This small molecule binds to this protein.
Small molecule (SMILES): Nc1ccn([C@@H]2O[C@H](CO)[C@@H](O[P](=O)(O)OC[C@H]3O[C@@H](n4ccc(N)nc4=O)[C@H](O)[C@@H]3O[P](=O)(O)OC[C@H]3O[C@@H](n4cnc5c(=O)nc(N)[nH]c54)[C@H](O)[C@@H]3O[P](=O)(O)OC[C@H]3O[C@@H](n4cnc5c(N)ncnc54)[C@H](O)[C@@H]3O)[C@H]2O)c(=O)n1

Sequence of chain 1.K:
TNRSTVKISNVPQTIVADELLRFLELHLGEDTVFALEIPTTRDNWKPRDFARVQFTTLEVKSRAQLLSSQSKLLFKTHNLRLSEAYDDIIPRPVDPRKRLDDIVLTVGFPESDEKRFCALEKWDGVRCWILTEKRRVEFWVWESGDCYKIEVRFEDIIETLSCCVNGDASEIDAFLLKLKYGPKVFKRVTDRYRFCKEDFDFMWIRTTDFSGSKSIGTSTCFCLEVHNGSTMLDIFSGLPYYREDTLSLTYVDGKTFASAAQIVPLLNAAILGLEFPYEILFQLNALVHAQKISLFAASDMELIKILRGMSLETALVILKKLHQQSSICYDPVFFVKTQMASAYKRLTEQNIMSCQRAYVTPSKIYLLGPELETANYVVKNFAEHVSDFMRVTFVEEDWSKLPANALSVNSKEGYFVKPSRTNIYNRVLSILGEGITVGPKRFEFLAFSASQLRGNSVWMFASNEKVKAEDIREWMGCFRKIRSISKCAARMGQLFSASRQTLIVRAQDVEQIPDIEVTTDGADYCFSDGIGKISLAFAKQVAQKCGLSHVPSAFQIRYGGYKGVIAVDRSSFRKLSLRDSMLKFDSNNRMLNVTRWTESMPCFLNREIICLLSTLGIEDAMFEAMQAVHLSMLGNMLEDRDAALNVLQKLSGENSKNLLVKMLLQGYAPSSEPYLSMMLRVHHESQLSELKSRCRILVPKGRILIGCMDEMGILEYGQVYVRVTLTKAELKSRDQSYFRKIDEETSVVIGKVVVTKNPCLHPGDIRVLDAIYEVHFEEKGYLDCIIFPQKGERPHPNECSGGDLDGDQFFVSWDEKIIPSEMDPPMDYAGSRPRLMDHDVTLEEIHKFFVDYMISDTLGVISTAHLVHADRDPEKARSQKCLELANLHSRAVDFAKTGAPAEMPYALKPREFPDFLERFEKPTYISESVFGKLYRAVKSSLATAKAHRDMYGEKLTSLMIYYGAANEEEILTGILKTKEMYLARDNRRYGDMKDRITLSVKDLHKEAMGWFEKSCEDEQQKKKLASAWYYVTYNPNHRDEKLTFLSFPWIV

Binding-site contacts:
Ligand atom C4' contacts residue MG1 of chain 1.Y at 3.3 Å.
Ligand atom C4' contacts residue ARG584 of chain 1.K at 3.5 Å.
Ligand atom OP1 contacts residue GLN478 of chain 1.K at 3.4 Å.
Ligand atom O2' contacts residue GLY833 of chain 1.K at 3.6 Å (h-bond).
Ligand atom OP1 contacts residue ARG417 of chain 1.K at 3.3 Å (salt-bridge).
Ligand atom C3' contacts residue MG1 of chain 1.Y at 3.0 Å.
Ligand atom C4' contacts residue ARG417 of chain 1.K at 3.5 Å.
Ligand atom OP1 contacts residue SER523 of chain 1.K at 3.1 Å (h-bond).
Ligand atom C2 contacts residue ASP1049 of chain 1.K at 3.6 Å.
Ligand atom P contacts residue SER477 of chain 1.K at 3.3 Å.
Ligand atom O5' contacts residue SER477 of chain 1.K at 3.0 Å (h-bond).
Ligand atom O3' contacts residue SER523 of chain 1.K at 3.6 Å.
Ligand atom C3' contacts residue ARG417 of chain 1.K at 3.7 Å.
Ligand atom O3' contacts residue ARG417 of chain 1.K at 2.8 Å (salt-bridge).
Ligand atom OP1 contacts residue LYS589 of chain 1.K at 3.6 Å (salt-bridge).
Ligand atom C5' contacts residue ARG584 of chain 1.K at 3.4 Å.
Ligand atom O3' contacts residue LYS783 of chain 1.K at 3.6 Å (salt-bridge).
Ligand atom N4 contacts residue GLY1045 of chain 1.K at 3.6 Å.
Ligand atom OP2 contacts residue SER477 of chain 1.K at 2.9 Å (h-bond).
Ligand atom O3' contacts residue ASP834 of chain 1.K at 2.9 Å (salt-bridge).
Ligand atom O2' contacts residue ALA524 of chain 1.K at 3.5 Å (h-bond).
Ligand atom P contacts residue ARG417 of chain 1.K at 3.6 Å.
Ligand atom C5' contacts residue ARG417 of chain 1.K at 3.7 Å.
Ligand atom O2' contacts residue GLN582 of chain 1.K at 3.6 Å (h-bond).
Ligand atom O3' contacts residue ASP830 of chain 1.K at 3.6 Å.
Ligand atom OP2 contacts residue SER475 of chain 1.K at 3.6 Å.
Ligand atom OP2 contacts residue SER477 of chain 1.K at 3.0 Å (h-bond).
Ligand atom C5' contacts residue ASP1046 of chain 1.K at 3.6 Å.
Ligand atom O3' contacts residue ARG584 of chain 1.K at 3.3 Å (salt-bridge).
Ligand atom OP1 contacts residue SER475 of chain 1.K at 3.5 Å (h-bond).
Ligand atom C4' contacts residue ASP832 of chain 1.K at 3.8 Å.
Ligand atom C5 contacts residue ASP1046 of chain 1.K at 3.7 Å.
Ligand atom O4' contacts residue ASP1046 of chain 1.K at 3.6 Å.
Ligand atom C5' contacts residue SER523 of chain 1.K at 3.3 Å.
Ligand atom N3 contacts residue ASP1049 of chain 1.K at 3.7 Å.
Ligand atom C5' contacts residue ASP832 of chain 1.K at 3.4 Å.
Ligand atom O5' contacts residue ASP1046 of chain 1.K at 2.7 Å (salt-bridge).
Ligand atom OP1 contacts residue SER477 of chain 1.K at 3.7 Å.
Ligand atom O2 contacts residue ASP1049 of chain 1.K at 3.0 Å (salt-bridge).
Ligand atom O3' contacts residue MG1 of chain 1.Y at 2.2 Å.